This protein binds this small molecule.
Small molecule (SMILES): CCCCCCCCCCC(CCCCCCCCCC)(CO[C@@H]1O[C@H](CO)[C@@H](O[C@H]2O[C@H](CO)[C@@H](O)[C@H](O)[C@H]2O)[C@H](O)[C@H]1O)CO[C@@H]1O[C@H](CO)[C@@H](O[C@H]2O[C@H](CO)[C@@H](O)[C@H](O)[C@H]2O)[C@H](O)[C@H]1O

Sequence of chain 1.C:
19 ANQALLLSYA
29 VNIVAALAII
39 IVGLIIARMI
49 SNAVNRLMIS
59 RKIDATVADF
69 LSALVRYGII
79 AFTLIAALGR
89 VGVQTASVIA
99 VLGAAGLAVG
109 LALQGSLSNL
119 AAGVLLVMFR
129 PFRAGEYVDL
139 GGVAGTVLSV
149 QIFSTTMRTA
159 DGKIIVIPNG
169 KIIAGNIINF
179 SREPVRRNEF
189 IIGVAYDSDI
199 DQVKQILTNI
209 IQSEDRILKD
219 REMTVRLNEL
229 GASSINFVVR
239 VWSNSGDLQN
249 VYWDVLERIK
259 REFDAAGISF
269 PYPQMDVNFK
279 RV

Sequence of chain 1.D:
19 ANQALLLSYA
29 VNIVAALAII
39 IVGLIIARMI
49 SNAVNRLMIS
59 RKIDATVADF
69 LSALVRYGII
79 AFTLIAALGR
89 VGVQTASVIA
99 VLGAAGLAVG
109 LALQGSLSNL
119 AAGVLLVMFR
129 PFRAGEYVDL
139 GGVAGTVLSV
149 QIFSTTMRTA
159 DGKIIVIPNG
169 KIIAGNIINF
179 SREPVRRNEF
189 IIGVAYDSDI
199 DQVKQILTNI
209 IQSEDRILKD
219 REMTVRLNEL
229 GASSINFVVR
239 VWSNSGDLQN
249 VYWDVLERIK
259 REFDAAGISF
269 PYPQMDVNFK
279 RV

Binding-site contacts:
Ligand atom CCL contacts residue AV01 of chain 1.X at 3.8 Å.
Ligand atom CBR contacts residue ILE150 of chain 1.D at 3.8 Å (hydrophobic).
Ligand atom CBF contacts residue PHE68 of chain 1.D at 3.8 Å (hydrophobic).
Ligand atom CBT contacts residue ILE150 of chain 1.D at 3.8 Å (hydrophobic).
Ligand atom CBE contacts residue PHE151 of chain 1.D at 3.6 Å (hydrophobic).
Ligand atom OBV contacts residue AV01 of chain 1.X at 3.9 Å.
Ligand atom CBC contacts residue AV01 of chain 1.X at 3.6 Å.
Ligand atom CAB contacts residue LEU115 of chain 1.D at 3.8 Å (hydrophobic).
Ligand atom CBG contacts residue PHE151 of chain 1.D at 3.8 Å (hydrophobic).
Ligand atom CAA contacts residue LEU111 of chain 1.D at 3.7 Å (hydrophobic).
Ligand atom CCO contacts residue PHE127 of chain 1.C at 4.1 Å (hydrophobic).
Ligand atom OAN contacts residue AV01 of chain 1.X at 2.6 Å (h-bond).
Ligand atom OAT contacts residue PHE127 of chain 1.C at 3.0 Å (h-bond).
Ligand atom CCH contacts residue AV01 of chain 1.X at 3.8 Å.
Ligand atom CCH contacts residue PHE127 of chain 1.C at 3.7 Å (hydrophobic).
Ligand atom CAA contacts residue LEU123 of chain 1.C at 4.0 Å (hydrophobic).
Ligand atom CBH contacts residue ASP67 of chain 1.D at 4.0 Å.
Ligand atom OAV contacts residue AV01 of chain 1.X at 3.4 Å (h-bond).
Ligand atom OAT contacts residue MET126 of chain 1.C at 3.1 Å (h-bond).
Ligand atom CAB contacts residue SER114 of chain 1.D at 3.7 Å.
Ligand atom OCB contacts residue PHE127 of chain 1.C at 4.0 Å.
Ligand atom CAW contacts residue VAL122 of chain 1.C at 3.9 Å (hydrophobic).
Ligand atom OAJ contacts residue GLN149 of chain 1.D at 3.0 Å (h-bond).
Ligand atom CBN contacts residue GLN149 of chain 1.D at 3.9 Å.
Ligand atom CBB contacts residue AV01 of chain 1.X at 3.7 Å.
Ligand atom CBH contacts residue AV01 of chain 1.X at 3.3 Å.
Ligand atom OAV contacts residue MET126 of chain 1.C at 3.4 Å (h-bond).
Ligand atom CCU contacts residue PHE127 of chain 1.C at 3.8 Å (hydrophobic).
Ligand atom CBD contacts residue LEU118 of chain 1.D at 3.8 Å (hydrophobic).
Ligand atom CBI contacts residue AV01 of chain 1.X at 4.0 Å.
Ligand atom OAP contacts residue AV01 of chain 1.X at 3.4 Å (h-bond).
Ligand atom CBF contacts residue AV01 of chain 1.X at 3.9 Å.
Ligand atom OAR contacts residue PHE127 of chain 1.C at 3.2 Å (h-bond).
Ligand atom CAA contacts residue ALA119 of chain 1.C at 4.0 Å (hydrophobic).
Ligand atom CAY contacts residue LEU123 of chain 1.C at 3.9 Å (hydrophobic).
Ligand atom CAW contacts residue LEU123 of chain 1.C at 4.0 Å (hydrophobic).
Ligand atom OAP contacts residue MET126 of chain 1.C at 3.8 Å.
Ligand atom CAY contacts residue LEU111 of chain 1.D at 3.9 Å (hydrophobic).
Ligand atom O1 contacts residue AV01 of chain 1.X at 3.4 Å (h-bond).
Ligand atom CCU contacts residue MET126 of chain 1.C at 3.9 Å (hydrophobic).